Sequence of chain 1.B:
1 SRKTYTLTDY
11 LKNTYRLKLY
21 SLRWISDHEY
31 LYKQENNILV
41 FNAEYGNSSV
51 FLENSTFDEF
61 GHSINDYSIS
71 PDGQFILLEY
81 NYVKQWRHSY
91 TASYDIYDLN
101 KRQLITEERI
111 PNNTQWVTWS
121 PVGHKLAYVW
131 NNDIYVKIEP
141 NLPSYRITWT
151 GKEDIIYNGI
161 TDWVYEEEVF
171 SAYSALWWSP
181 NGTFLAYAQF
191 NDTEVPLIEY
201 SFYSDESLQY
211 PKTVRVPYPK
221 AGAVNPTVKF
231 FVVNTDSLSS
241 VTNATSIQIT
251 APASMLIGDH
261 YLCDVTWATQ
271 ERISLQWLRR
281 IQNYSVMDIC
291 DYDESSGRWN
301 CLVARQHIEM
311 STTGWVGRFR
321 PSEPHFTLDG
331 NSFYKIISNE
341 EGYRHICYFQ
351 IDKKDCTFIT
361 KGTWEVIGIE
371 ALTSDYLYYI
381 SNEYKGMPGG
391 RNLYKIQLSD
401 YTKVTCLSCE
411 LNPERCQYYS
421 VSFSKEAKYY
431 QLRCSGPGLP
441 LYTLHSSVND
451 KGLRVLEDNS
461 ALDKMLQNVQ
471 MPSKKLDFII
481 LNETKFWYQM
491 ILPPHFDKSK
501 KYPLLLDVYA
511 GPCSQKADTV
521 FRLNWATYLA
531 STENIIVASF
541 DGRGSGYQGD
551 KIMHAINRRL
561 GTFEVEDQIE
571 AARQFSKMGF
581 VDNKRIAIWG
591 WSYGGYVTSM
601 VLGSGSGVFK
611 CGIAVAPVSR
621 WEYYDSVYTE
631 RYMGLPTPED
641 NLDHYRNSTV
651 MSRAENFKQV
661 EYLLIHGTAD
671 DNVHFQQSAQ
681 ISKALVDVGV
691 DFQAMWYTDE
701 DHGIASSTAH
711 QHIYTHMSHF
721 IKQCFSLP

This protein binds this small molecule.
Small molecule (SMILES): CC(=O)N[C@@H]1[C@@H](O)[C@H](O)[C@@H](CO)O[C@H]1O

Binding-site contacts:
Ligand atom C8 contacts residue VAL40 of chain 1.B at 3.6 Å (hydrophobic).
Ligand atom C8 contacts residue GLU29 of chain 1.B at 4.1 Å.
Ligand atom O7 contacts residue SER49 of chain 1.B at 2.9 Å (h-bond).
Ligand atom C7 contacts residue SER48 of chain 1.B at 4.2 Å.
Ligand atom C7 contacts residue ASN47 of chain 1.B at 3.3 Å.
Ligand atom C1 contacts residue ASN47 of chain 1.B at 1.5 Å.
Ligand atom N2 contacts residue ASN47 of chain 1.B at 2.8 Å (h-bond).
Ligand atom C3 contacts residue ASN47 of chain 1.B at 3.8 Å.
Ligand atom C2 contacts residue ASN47 of chain 1.B at 2.4 Å.
Ligand atom C8 contacts residue ASN42 of chain 1.B at 4.2 Å.
Ligand atom C7 contacts residue SER49 of chain 1.B at 3.9 Å.
Ligand atom C8 contacts residue SER49 of chain 1.B at 4.2 Å.
Ligand atom C5 contacts residue ASN47 of chain 1.B at 3.7 Å.
Ligand atom O7 contacts residue ASN47 of chain 1.B at 3.2 Å (h-bond).
Ligand atom C4 contacts residue ASN47 of chain 1.B at 4.2 Å.
Ligand atom O5 contacts residue ASN47 of chain 1.B at 2.4 Å (h-bond).
Ligand atom C8 contacts residue PHE41 of chain 1.B at 4.4 Å (hydrophobic).
Ligand atom N2 contacts residue ASN42 of chain 1.B at 4.0 Å.
Ligand atom O7 contacts residue SER48 of chain 1.B at 3.4 Å.
Ligand atom C1 contacts residue ASN42 of chain 1.B at 4.5 Å.